Sequence of chain 1.K:
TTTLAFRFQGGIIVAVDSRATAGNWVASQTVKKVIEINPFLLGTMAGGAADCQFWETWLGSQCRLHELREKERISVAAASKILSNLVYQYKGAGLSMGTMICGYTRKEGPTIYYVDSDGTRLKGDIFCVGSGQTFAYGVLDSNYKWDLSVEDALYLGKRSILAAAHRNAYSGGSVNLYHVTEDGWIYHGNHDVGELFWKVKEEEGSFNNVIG

Sequence of chain 1.L:
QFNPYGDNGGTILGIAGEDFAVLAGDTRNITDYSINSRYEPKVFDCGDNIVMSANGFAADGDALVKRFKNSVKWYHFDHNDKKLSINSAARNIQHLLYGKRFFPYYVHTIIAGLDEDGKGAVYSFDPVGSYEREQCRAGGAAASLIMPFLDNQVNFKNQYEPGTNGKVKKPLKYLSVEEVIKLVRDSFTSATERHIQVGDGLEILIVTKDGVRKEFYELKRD

Binding-site contacts:
Ligand atom C24 contacts residue THR21 of chain 1.K at 3.7 Å.
Ligand atom O33 contacts residue ALA46 of chain 1.K at 3.9 Å.
Ligand atom O33 contacts residue GLY47 of chain 1.K at 2.9 Å (h-bond).
Ligand atom C17 contacts residue THR1 of chain 1.K at 2.4 Å.
Ligand atom C21 contacts residue VAL31 of chain 1.K at 3.9 Å (hydrophobic).
Ligand atom C15 contacts residue GLY47 of chain 1.K at 3.7 Å.
Ligand atom O34 contacts residue ALA20 of chain 1.K at 3.5 Å.
Ligand atom N13 contacts residue THR21 of chain 1.K at 2.9 Å (h-bond).
Ligand atom O34 contacts residue THR21 of chain 1.K at 3.0 Å (h-bond).
Ligand atom C25 contacts residue GLY47 of chain 1.K at 4.0 Å.
Ligand atom O33 contacts residue THR1 of chain 1.K at 2.4 Å (h-bond).
Ligand atom N10 contacts residue ASP126 of chain 1.L at 3.5 Å (salt-bridge).
Ligand atom C19 contacts residue GLY47 of chain 1.K at 3.9 Å.
Ligand atom C20 contacts residue MET45 of chain 1.K at 3.9 Å (hydrophobic).
Ligand atom C21 contacts residue ALA20 of chain 1.K at 3.7 Å (hydrophobic).
Ligand atom C22 contacts residue THR1 of chain 1.K at 1.4 Å.
Ligand atom C33 contacts residue ALA27 of chain 1.K at 3.4 Å (hydrophobic).
Ligand atom C22 contacts residue LYS33 of chain 1.K at 4.1 Å.
Ligand atom C18 contacts residue THR1 of chain 1.K at 2.9 Å.
Ligand atom C5 contacts residue PRO127 of chain 1.L at 3.8 Å (hydrophobic).
Ligand atom N16 contacts residue GLY47 of chain 1.K at 2.9 Å (h-bond).
Ligand atom C32 contacts residue SER130 of chain 1.L at 4.0 Å.
Ligand atom N16 contacts residue THR1 of chain 1.K at 3.6 Å.
Ligand atom O32 contacts residue ALA49 of chain 1.K at 3.2 Å (h-bond).
Ligand atom C14 contacts residue THR21 of chain 1.K at 3.8 Å.
Ligand atom O8 contacts residue ASP126 of chain 1.L at 3.8 Å.
Ligand atom C20 contacts residue ALA49 of chain 1.K at 3.7 Å (hydrophobic).
Ligand atom C31 contacts residue ASP126 of chain 1.L at 4.0 Å.
Ligand atom C18 contacts residue LYS33 of chain 1.K at 3.9 Å.
Ligand atom C14 contacts residue GLY47 of chain 1.K at 3.6 Å.
Ligand atom C11 contacts residue THR21 of chain 1.K at 3.6 Å.
Ligand atom C30 contacts residue ALA49 of chain 1.K at 4.0 Å (hydrophobic).
Ligand atom C21 contacts residue ALA49 of chain 1.K at 3.8 Å (hydrophobic).
Ligand atom C12 contacts residue THR21 of chain 1.K at 3.8 Å.
Ligand atom C19 contacts residue ALA49 of chain 1.K at 3.7 Å (hydrophobic).
Ligand atom C33 contacts residue THR21 of chain 1.K at 4.1 Å.
Ligand atom C17 contacts residue GLY47 of chain 1.K at 3.7 Å.
Ligand atom C18 contacts residue GLY47 of chain 1.K at 3.7 Å.
Ligand atom O32 contacts residue GLY48 of chain 1.K at 4.1 Å.
Ligand atom C27 contacts residue GLY47 of chain 1.K at 3.8 Å.

The protein below binds the small molecule below.
Small molecule (SMILES): CC(C)C[C@@H](CO)NC(=O)[C@H](CC(C)C)NC(=O)[C@H](CC(C)C)NC(=O)OCc1ccccc1